Sequence of chain 1.J:
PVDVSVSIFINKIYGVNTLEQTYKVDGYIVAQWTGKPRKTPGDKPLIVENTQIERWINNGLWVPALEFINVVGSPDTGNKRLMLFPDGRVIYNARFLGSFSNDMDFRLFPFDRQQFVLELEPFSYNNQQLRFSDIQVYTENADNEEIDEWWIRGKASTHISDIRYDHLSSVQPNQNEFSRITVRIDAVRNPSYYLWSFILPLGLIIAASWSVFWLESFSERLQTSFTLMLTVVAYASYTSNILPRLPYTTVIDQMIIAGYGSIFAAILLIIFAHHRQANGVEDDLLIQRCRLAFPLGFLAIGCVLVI

Sequence of chain 1.F:
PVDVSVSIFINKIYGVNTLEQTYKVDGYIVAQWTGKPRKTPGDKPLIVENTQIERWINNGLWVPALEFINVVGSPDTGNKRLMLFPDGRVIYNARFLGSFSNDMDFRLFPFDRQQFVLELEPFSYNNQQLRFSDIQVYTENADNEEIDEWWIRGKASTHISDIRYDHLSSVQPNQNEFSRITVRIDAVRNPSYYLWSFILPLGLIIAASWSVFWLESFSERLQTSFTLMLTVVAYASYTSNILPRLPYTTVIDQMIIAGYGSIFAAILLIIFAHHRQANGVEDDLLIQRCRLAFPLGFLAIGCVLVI

The protein below binds the small molecule below.
Small molecule (SMILES): C[C@]12CC3(N)CC(Br)(C1)C[C@@](C)(C3)C2

Binding-site contacts:
Ligand atom C10 contacts residue TYR28 of chain 1.J at 4.3 Å (hydrophobic).
Ligand atom C02 contacts residue TYR165 of chain 1.F at 3.8 Å (hydrophobic).
Ligand atom C07 contacts residue GLU121 of chain 1.F at 3.8 Å.
Ligand atom C05 contacts residue GLU140 of chain 1.J at 4.5 Å.
Ligand atom N contacts residue GLU121 of chain 1.F at 3.1 Å (salt-bridge).
Ligand atom C09 contacts residue PHE123 of chain 1.F at 3.6 Å (hydrophobic).
Ligand atom C10 contacts residue PHE123 of chain 1.F at 4.5 Å (hydrophobic).
Ligand atom N contacts residue PHE123 of chain 1.F at 4.0 Å.
Ligand atom C07 contacts residue TYR165 of chain 1.F at 4.3 Å (hydrophobic).
Ligand atom C01 contacts residue TYR165 of chain 1.F at 3.5 Å (hydrophobic).
Ligand atom C07 contacts residue PHE123 of chain 1.F at 4.2 Å (hydrophobic).
Ligand atom BR contacts residue TYR28 of chain 1.J at 3.8 Å.
Ligand atom C06 contacts residue TYR28 of chain 1.J at 4.5 Å (hydrophobic).
Ligand atom BR contacts residue ASN93 of chain 1.J at 4.0 Å.
Ligand atom C01 contacts residue PHE178 of chain 1.F at 3.9 Å (hydrophobic).
Ligand atom C07 contacts residue PRO122 of chain 1.F at 4.4 Å (hydrophobic).
Ligand atom C contacts residue TYR28 of chain 1.J at 3.9 Å (hydrophobic).
Ligand atom C08 contacts residue PHE123 of chain 1.F at 4.2 Å (hydrophobic).
Ligand atom C08 contacts residue TYR165 of chain 1.F at 3.5 Å (hydrophobic).
Ligand atom C11 contacts residue ARG81 of chain 1.J at 4.3 Å.
Ligand atom C08 contacts residue PHE178 of chain 1.F at 4.1 Å (hydrophobic).
Ligand atom C08 contacts residue GLU121 of chain 1.F at 4.0 Å.
Ligand atom C03 contacts residue TYR165 of chain 1.F at 3.5 Å (hydrophobic).
Ligand atom C09 contacts residue TYR28 of chain 1.J at 4.4 Å (hydrophobic).
Ligand atom BR contacts residue PHE123 of chain 1.F at 4.1 Å.
Ligand atom N contacts residue PRO122 of chain 1.F at 3.1 Å (h-bond).
Ligand atom C06 contacts residue GLU121 of chain 1.F at 3.9 Å.
Ligand atom C05 contacts residue TYR28 of chain 1.J at 4.3 Å (hydrophobic).
Ligand atom C06 contacts residue TYR165 of chain 1.F at 3.6 Å (hydrophobic).
Ligand atom C05 contacts residue TYR165 of chain 1.F at 4.2 Å (hydrophobic).
Ligand atom N contacts residue GLU67 of chain 1.F at 4.1 Å.
Ligand atom C04 contacts residue TYR165 of chain 1.F at 4.2 Å (hydrophobic).